A small-molecule ligand and the protein it binds are described below.
Small molecule (SMILES): CC(=O)N[C@H]1[C@H](O[C@H]2[C@H](O)[C@@H](NC(C)=O)CO[C@@H]2CO)O[C@H](CO)[C@@H](O)[C@@H]1O

Binding-site contacts:
Ligand atom C5 contacts residue ASN607 of chain 1.B at 3.6 Å.
Ligand atom C8 contacts residue GLN594 of chain 1.B at 3.6 Å.
Ligand atom N2 contacts residue ASN607 of chain 1.B at 3.0 Å (h-bond).
Ligand atom O5 contacts residue HIS635 of chain 1.B at 4.2 Å.
Ligand atom O7 contacts residue ASN607 of chain 1.B at 2.9 Å (h-bond).
Ligand atom C4 contacts residue HIS635 of chain 1.B at 4.3 Å.
Ligand atom C8 contacts residue HIS635 of chain 1.B at 3.2 Å.
Ligand atom C4 contacts residue ASN607 of chain 1.B at 4.2 Å.
Ligand atom O7 contacts residue HIS635 of chain 1.B at 2.9 Å (h-bond).
Ligand atom C7 contacts residue ASN607 of chain 1.B at 3.5 Å.
Ligand atom O6 contacts residue ASN607 of chain 1.B at 4.3 Å.
Ligand atom C7 contacts residue GLN594 of chain 1.B at 4.2 Å.
Ligand atom C8 contacts residue ASN607 of chain 1.B at 4.3 Å.
Ligand atom O6 contacts residue HIS635 of chain 1.B at 3.9 Å.
Ligand atom C3 contacts residue ASN607 of chain 1.B at 3.8 Å.
Ligand atom C1 contacts residue ASN607 of chain 1.B at 1.4 Å.
Ligand atom O5 contacts residue ASN607 of chain 1.B at 2.3 Å (h-bond).
Ligand atom C2 contacts residue ASN607 of chain 1.B at 2.5 Å.
Ligand atom C7 contacts residue HIS635 of chain 1.B at 3.4 Å.
Ligand atom O7 contacts residue GLN594 of chain 1.B at 4.5 Å.

Sequence of chain 1.B:
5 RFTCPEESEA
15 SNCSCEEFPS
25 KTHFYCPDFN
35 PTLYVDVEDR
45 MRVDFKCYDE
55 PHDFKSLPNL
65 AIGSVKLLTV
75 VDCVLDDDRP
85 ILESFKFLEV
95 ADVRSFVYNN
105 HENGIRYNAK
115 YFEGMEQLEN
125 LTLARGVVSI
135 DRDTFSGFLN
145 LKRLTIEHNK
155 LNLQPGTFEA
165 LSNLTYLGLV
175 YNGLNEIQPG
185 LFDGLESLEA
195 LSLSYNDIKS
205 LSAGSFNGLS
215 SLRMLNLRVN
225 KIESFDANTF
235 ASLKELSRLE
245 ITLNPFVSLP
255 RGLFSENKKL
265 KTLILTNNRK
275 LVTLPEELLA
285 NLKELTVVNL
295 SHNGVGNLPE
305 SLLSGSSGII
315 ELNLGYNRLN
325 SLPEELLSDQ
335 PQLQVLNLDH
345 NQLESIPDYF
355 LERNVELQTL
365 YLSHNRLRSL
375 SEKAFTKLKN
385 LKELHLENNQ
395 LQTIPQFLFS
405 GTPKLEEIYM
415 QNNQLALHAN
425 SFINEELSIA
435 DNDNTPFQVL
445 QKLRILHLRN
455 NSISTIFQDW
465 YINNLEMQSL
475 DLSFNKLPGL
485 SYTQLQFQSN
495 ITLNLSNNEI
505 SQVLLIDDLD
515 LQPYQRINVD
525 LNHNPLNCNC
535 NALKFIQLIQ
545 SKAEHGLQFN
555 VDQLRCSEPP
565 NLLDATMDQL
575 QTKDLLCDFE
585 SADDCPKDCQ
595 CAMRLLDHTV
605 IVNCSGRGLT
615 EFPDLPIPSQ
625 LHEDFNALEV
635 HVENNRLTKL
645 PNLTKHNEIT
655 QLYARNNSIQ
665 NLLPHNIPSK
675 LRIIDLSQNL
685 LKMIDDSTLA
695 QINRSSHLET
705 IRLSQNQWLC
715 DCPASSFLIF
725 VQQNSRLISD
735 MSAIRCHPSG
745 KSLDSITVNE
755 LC